Binding-site contacts:
Ligand atom C11 contacts residue TRP129 of chain 1.A at 3.8 Å (hydrophobic).
Ligand atom O5 contacts residue ARG58 of chain 1.A at 2.7 Å.
Ligand atom O4 contacts residue MET69 of chain 1.A at 3.2 Å (h-bond).
Ligand atom C15 contacts residue TRP129 of chain 1.A at 3.8 Å (hydrophobic).
Ligand atom O3 contacts residue GLU28 of chain 1.A at 2.3 Å (salt-bridge).
Ligand atom C5 contacts residue GLU28 of chain 1.A at 3.2 Å.
Ligand atom C20 contacts residue MET69 of chain 1.A at 3.7 Å (hydrophobic).
Ligand atom C13 contacts residue PHE99 of chain 1.A at 3.4 Å (hydrophobic).
Ligand atom C13 contacts residue TYR22 of chain 1.A at 3.7 Å (hydrophobic).
Ligand atom C18 contacts residue HIS86 of chain 1.A at 3.4 Å.
Ligand atom C3 contacts residue TRP129 of chain 1.A at 3.6 Å (hydrophobic).
Ligand atom O2 contacts residue ARG58 of chain 1.A at 3.9 Å.
Ligand atom C7 contacts residue ARG58 of chain 1.A at 3.7 Å.
Ligand atom O1 contacts residue TYR47 of chain 1.A at 2.5 Å (h-bond).
Ligand atom C6 contacts residue GLU28 of chain 1.A at 3.1 Å.
Ligand atom C20 contacts residue ARG58 of chain 1.A at 3.2 Å.
Ligand atom O3 contacts residue HIS127 of chain 1.A at 3.0 Å.
Ligand atom C5 contacts residue ARG58 of chain 1.A at 3.8 Å.
Ligand atom C6 contacts residue ARG58 of chain 1.A at 3.7 Å.
Ligand atom C2 contacts residue TRP129 of chain 1.A at 3.5 Å (hydrophobic).
Ligand atom C1 contacts residue TYR47 of chain 1.A at 3.3 Å (hydrophobic).
Ligand atom C2 contacts residue TYR47 of chain 1.A at 3.4 Å (hydrophobic).
Ligand atom O5 contacts residue HIS86 of chain 1.A at 3.5 Å (h-bond).
Ligand atom O3 contacts residue ARG58 of chain 1.A at 3.8 Å.
Ligand atom O1 contacts residue TYR22 of chain 1.A at 2.7 Å (h-bond).
Ligand atom C12 contacts residue HIS86 of chain 1.A at 3.8 Å.
Ligand atom C8 contacts residue ARG58 of chain 1.A at 3.7 Å.
Ligand atom C5 contacts residue TRP129 of chain 1.A at 3.5 Å (hydrophobic).
Ligand atom C1 contacts residue TYR22 of chain 1.A at 3.6 Å (hydrophobic).
Ligand atom C20 contacts residue HIS86 of chain 1.A at 3.7 Å.
Ligand atom C17 contacts residue HIS86 of chain 1.A at 3.6 Å.
Ligand atom O4 contacts residue ARG58 of chain 1.A at 2.8 Å (salt-bridge).
Ligand atom O2 contacts residue TRP129 of chain 1.A at 3.3 Å (h-bond).
Ligand atom C6 contacts residue HIS127 of chain 1.A at 3.4 Å.
Ligand atom C19 contacts residue HIS86 of chain 1.A at 3.8 Å.
Ligand atom C4 contacts residue TRP129 of chain 1.A at 3.6 Å (hydrophobic).
Ligand atom C9 contacts residue ARG58 of chain 1.A at 3.9 Å.
Ligand atom C4 contacts residue ARG58 of chain 1.A at 3.7 Å.
Ligand atom C17 contacts residue THR97 of chain 1.A at 3.9 Å.
Ligand atom C7 contacts residue HIS127 of chain 1.A at 3.4 Å.

The small molecule below binds the protein below.
Small molecule (SMILES): O=C(O)c1ccccc1-c1c2ccc(=O)cc-2oc2cc(O)ccc12

Sequence of chain 1.A:
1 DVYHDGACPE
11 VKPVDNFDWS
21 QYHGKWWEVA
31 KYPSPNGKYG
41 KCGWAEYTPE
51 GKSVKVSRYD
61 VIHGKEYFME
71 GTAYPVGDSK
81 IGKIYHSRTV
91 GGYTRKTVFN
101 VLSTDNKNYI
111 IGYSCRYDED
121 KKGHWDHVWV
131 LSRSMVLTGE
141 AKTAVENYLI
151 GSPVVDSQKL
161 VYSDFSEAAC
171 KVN